A protein and the small-molecule ligand that binds it are described below.
Small molecule (SMILES): CC(=O)N[C@@H]1[C@@H](O)[C@H](O)[C@@H](CO)O[C@H]1O

Sequence of chain 15.E:
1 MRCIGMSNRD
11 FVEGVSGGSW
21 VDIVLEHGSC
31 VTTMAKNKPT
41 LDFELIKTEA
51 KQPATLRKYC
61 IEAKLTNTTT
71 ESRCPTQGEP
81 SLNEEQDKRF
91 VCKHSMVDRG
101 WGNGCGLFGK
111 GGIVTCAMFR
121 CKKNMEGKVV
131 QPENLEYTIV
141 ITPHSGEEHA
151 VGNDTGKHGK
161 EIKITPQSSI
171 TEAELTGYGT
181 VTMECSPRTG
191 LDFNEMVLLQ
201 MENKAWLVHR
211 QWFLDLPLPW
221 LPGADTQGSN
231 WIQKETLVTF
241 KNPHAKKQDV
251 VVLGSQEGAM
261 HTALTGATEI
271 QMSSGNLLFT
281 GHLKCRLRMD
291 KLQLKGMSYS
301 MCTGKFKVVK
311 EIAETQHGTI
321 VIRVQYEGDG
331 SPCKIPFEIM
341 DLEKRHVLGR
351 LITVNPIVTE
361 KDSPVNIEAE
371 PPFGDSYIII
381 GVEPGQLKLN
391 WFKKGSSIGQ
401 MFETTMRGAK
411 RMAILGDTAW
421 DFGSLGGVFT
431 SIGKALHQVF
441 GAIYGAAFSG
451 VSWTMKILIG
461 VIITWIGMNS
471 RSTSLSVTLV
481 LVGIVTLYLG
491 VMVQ

Binding-site contacts:
Ligand atom C3 contacts residue ASN67 of chain 15.E at 3.8 Å.
Ligand atom C7 contacts residue MET118 of chain 15.E at 4.1 Å (hydrophobic).
Ligand atom O7 contacts residue ASN67 of chain 15.E at 4.5 Å.
Ligand atom O7 contacts residue ARG89 of chain 15.E at 3.8 Å.
Ligand atom N2 contacts residue MET118 of chain 15.E at 3.9 Å.
Ligand atom O5 contacts residue ASN67 of chain 15.E at 2.4 Å (h-bond).
Ligand atom C7 contacts residue PHE90 of chain 15.E at 4.1 Å (hydrophobic).
Ligand atom O7 contacts residue PHE90 of chain 15.E at 3.4 Å.
Ligand atom C5 contacts residue ASN67 of chain 15.E at 3.7 Å.
Ligand atom C4 contacts residue ASN67 of chain 15.E at 4.2 Å.
Ligand atom C7 contacts residue ASN67 of chain 15.E at 3.6 Å.
Ligand atom C8 contacts residue ASN67 of chain 15.E at 3.9 Å.
Ligand atom N2 contacts residue ASN67 of chain 15.E at 2.9 Å (h-bond).
Ligand atom O7 contacts residue MET118 of chain 15.E at 3.4 Å.
Ligand atom C1 contacts residue ASN67 of chain 15.E at 1.4 Å.
Ligand atom C2 contacts residue ASN67 of chain 15.E at 2.5 Å.